A protein and the small-molecule ligand that binds it are described below.
Small molecule (SMILES): CC(=O)N[C@H]1[C@H](O[C@H]2[C@H](O)[C@@H](NC(C)=O)CO[C@@H]2CO)O[C@H](CO)[C@@H](O[C@@H]2O[C@H](CO[C@H]3O[C@H](CO)[C@@H](O)[C@H](O)[C@@H]3O)[C@@H](O)[C@H](O[C@H]3O[C@H](CO)[C@@H](O)[C@H](O)[C@@H]3O)[C@@H]2O)[C@@H]1O

Sequence of chain 1.H:
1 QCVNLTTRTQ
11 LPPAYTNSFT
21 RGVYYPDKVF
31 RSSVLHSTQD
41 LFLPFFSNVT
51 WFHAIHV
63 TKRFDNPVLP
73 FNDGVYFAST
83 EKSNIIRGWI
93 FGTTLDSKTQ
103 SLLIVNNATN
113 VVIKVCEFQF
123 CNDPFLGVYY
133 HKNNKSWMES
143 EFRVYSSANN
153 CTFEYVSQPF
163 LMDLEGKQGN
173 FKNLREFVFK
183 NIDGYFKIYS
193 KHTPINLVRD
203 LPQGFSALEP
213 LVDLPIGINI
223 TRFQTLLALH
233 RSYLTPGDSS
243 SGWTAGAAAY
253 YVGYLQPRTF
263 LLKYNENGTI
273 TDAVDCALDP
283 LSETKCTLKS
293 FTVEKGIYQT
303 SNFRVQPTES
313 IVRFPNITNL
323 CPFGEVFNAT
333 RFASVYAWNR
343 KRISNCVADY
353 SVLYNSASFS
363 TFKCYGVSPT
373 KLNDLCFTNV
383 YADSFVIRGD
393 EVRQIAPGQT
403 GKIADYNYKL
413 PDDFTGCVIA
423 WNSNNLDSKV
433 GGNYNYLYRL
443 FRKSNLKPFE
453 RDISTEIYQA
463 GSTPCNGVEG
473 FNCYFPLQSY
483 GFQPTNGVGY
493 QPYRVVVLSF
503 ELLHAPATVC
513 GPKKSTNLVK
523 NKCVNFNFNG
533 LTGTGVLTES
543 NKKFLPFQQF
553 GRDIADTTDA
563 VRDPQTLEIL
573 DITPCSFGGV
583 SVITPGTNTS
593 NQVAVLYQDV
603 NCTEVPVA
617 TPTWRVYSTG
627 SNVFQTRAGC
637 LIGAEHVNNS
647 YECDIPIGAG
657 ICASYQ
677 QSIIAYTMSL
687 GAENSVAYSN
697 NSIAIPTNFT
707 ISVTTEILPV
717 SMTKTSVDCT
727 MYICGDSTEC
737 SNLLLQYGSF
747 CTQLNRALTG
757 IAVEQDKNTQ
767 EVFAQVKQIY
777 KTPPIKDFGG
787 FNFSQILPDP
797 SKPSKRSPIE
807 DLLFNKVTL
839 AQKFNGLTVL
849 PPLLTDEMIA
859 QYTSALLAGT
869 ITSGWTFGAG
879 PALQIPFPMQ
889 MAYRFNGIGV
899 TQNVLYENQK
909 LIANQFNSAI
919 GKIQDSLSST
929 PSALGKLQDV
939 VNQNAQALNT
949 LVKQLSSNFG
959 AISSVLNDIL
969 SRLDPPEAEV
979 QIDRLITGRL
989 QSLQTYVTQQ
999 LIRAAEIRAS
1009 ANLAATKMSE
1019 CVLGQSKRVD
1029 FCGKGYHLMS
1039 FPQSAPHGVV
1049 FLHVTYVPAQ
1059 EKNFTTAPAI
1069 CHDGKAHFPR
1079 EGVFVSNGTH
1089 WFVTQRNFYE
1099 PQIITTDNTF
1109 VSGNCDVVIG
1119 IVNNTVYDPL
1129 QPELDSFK

Binding-site contacts:
Ligand atom C8 contacts residue GLY326 of chain 1.H at 3.7 Å.
Ligand atom C7 contacts residue ASN330 of chain 1.H at 4.0 Å.
Ligand atom C5 contacts residue ASN330 of chain 1.H at 3.7 Å.
Ligand atom C8 contacts residue PHE329 of chain 1.H at 4.4 Å (hydrophobic).
Ligand atom C4 contacts residue ASN330 of chain 1.H at 4.2 Å.
Ligand atom O5 contacts residue ASN330 of chain 1.H at 2.4 Å (h-bond).
Ligand atom N2 contacts residue GLY326 of chain 1.H at 4.5 Å.
Ligand atom C7 contacts residue GLY326 of chain 1.H at 4.0 Å.
Ligand atom C2 contacts residue ASN330 of chain 1.H at 2.5 Å.
Ligand atom C3 contacts residue ASN330 of chain 1.H at 3.8 Å.
Ligand atom C8 contacts residue PHE325 of chain 1.H at 4.4 Å (hydrophobic).
Ligand atom O7 contacts residue GLY326 of chain 1.H at 4.4 Å.
Ligand atom C1 contacts residue ASN330 of chain 1.H at 1.4 Å.
Ligand atom N2 contacts residue ASN330 of chain 1.H at 2.9 Å (h-bond).